Binding-site contacts:
Ligand atom C12 contacts residue TRP67 of chain 1.A at 3.8 Å (hydrophobic).
Ligand atom O6 contacts residue ASN187 of chain 1.A at 3.4 Å (h-bond).
Ligand atom N3 contacts residue LYS191 of chain 1.A at 3.5 Å.
Ligand atom O2 contacts residue GLU190 of chain 1.A at 3.9 Å.
Ligand atom O2 contacts residue ALA192 of chain 1.A at 2.9 Å (h-bond).
Ligand atom O3 contacts residue TYR226 of chain 1.A at 3.3 Å.
Ligand atom C8 contacts residue ARG60 of chain 1.A at 3.3 Å.
Ligand atom C8 contacts residue VAL40 of chain 2.A at 3.8 Å (hydrophobic).
Ligand atom C9 contacts residue ARG60 of chain 1.A at 3.4 Å.
Ligand atom C12 contacts residue ARG60 of chain 1.A at 3.8 Å.
Ligand atom C14 contacts residue GLU190 of chain 1.A at 3.5 Å.
Ligand atom BR1 contacts residue PRO229 of chain 1.A at 3.5 Å.
Ligand atom C8 contacts residue THR38 of chain 2.A at 3.1 Å.
Ligand atom C7 contacts residue THR38 of chain 2.A at 3.9 Å.
Ligand atom C4 contacts residue GLU190 of chain 1.A at 3.9 Å.
Ligand atom N1 contacts residue GLU190 of chain 1.A at 3.6 Å (salt-bridge).
Ligand atom C6 contacts residue 16O1 of chain 2.B at 3.9 Å.
Ligand atom O4 contacts residue GLU190 of chain 1.A at 3.9 Å.
Ligand atom C8 contacts residue LYS191 of chain 1.A at 3.9 Å.
Ligand atom C10 contacts residue ARG60 of chain 1.A at 3.4 Å.
Ligand atom N3 contacts residue THR38 of chain 2.A at 3.4 Å (h-bond).
Ligand atom O3 contacts residue GLU190 of chain 1.A at 2.8 Å (salt-bridge).
Ligand atom N2 contacts residue ARG60 of chain 1.A at 3.8 Å.
Ligand atom BR1 contacts residue LEU63 of chain 1.A at 3.7 Å.
Ligand atom N2 contacts residue LYS191 of chain 1.A at 3.5 Å.
Ligand atom N2 contacts residue THR38 of chain 2.A at 2.9 Å (h-bond).
Ligand atom C14 contacts residue ARG60 of chain 1.A at 3.7 Å.
Ligand atom C3 contacts residue GLU190 of chain 1.A at 3.9 Å.
Ligand atom C11 contacts residue ARG60 of chain 1.A at 3.6 Å.
Ligand atom C2 contacts residue GLU190 of chain 1.A at 3.5 Å.
Ligand atom C11 contacts residue VAL64 of chain 1.A at 3.6 Å (hydrophobic).
Ligand atom C5 contacts residue 16O1 of chain 2.B at 3.9 Å.
Ligand atom C13 contacts residue PRO188 of chain 1.A at 3.8 Å (hydrophobic).
Ligand atom N3 contacts residue ARG60 of chain 1.A at 3.4 Å (salt-bridge).
Ligand atom C10 contacts residue VAL40 of chain 2.A at 3.4 Å (hydrophobic).
Ligand atom BR1 contacts residue TRP67 of chain 1.A at 3.8 Å.
Ligand atom C9 contacts residue VAL40 of chain 2.A at 3.6 Å (hydrophobic).
Ligand atom C10 contacts residue PHE37 of chain 2.A at 3.5 Å (hydrophobic).
Ligand atom C7 contacts residue LYS191 of chain 1.A at 3.7 Å.
Ligand atom O2 contacts residue LYS191 of chain 1.A at 3.7 Å.

Sequence of chain 2.A:
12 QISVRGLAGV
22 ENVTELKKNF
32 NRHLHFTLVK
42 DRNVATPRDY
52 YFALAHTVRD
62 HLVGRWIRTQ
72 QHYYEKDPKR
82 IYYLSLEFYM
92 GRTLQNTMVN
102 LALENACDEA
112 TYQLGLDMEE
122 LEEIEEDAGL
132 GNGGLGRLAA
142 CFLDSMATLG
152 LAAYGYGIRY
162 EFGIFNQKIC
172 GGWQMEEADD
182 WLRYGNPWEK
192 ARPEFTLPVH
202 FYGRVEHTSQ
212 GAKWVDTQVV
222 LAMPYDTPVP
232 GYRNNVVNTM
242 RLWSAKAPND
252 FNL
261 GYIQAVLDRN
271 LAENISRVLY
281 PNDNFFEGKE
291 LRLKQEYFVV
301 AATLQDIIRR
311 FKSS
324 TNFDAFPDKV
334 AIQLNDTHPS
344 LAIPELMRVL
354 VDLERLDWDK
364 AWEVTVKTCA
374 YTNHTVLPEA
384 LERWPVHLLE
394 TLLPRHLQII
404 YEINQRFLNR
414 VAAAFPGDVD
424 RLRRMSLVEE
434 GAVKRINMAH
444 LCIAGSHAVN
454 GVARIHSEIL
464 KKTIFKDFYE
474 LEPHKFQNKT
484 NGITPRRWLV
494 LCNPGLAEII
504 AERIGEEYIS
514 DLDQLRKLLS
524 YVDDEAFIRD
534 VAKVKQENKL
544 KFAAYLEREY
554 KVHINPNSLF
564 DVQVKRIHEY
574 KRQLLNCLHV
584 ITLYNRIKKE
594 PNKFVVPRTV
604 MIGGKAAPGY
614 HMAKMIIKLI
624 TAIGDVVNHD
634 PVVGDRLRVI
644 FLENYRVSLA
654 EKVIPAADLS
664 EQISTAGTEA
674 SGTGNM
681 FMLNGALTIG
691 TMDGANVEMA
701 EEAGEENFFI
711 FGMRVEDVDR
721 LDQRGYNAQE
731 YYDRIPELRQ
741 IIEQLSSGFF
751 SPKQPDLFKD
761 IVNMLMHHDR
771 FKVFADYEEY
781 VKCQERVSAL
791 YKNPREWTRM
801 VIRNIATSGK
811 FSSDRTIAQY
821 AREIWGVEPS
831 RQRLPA

This protein binds this small molecule.
Small molecule (SMILES): OC[C@H]1O[C@@H](NC(=S)N/N=C/c2ccc(Br)cc2)[C@H](O)[C@@H](O)[C@@H]1O

Sequence of chain 1.A:
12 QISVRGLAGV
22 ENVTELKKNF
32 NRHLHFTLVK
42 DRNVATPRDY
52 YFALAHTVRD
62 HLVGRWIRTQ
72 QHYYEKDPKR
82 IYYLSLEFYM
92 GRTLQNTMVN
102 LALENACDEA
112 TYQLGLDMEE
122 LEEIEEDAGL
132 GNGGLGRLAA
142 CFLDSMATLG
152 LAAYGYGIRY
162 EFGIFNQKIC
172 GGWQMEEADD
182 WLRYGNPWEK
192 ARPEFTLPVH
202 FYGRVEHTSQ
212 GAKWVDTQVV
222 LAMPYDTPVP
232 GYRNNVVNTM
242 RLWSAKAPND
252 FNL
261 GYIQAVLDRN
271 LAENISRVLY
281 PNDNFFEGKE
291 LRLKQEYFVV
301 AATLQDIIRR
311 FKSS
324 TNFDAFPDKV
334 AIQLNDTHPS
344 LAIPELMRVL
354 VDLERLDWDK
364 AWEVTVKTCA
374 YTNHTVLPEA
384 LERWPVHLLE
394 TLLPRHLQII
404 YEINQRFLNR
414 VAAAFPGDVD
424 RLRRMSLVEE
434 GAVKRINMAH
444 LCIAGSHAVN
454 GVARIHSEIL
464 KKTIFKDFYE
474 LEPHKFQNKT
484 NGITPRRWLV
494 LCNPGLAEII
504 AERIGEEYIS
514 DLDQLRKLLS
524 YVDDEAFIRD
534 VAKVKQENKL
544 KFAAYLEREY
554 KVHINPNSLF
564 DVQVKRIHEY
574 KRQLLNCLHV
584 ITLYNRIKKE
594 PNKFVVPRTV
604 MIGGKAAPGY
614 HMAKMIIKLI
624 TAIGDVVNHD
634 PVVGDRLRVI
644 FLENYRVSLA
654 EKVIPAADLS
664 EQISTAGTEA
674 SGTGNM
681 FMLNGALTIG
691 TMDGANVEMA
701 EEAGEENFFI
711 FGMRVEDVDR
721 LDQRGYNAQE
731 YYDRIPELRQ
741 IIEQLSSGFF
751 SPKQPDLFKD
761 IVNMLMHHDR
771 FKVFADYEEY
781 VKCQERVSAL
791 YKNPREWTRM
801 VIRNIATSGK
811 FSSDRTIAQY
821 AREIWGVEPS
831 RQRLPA